Sequence of chain 1.L:
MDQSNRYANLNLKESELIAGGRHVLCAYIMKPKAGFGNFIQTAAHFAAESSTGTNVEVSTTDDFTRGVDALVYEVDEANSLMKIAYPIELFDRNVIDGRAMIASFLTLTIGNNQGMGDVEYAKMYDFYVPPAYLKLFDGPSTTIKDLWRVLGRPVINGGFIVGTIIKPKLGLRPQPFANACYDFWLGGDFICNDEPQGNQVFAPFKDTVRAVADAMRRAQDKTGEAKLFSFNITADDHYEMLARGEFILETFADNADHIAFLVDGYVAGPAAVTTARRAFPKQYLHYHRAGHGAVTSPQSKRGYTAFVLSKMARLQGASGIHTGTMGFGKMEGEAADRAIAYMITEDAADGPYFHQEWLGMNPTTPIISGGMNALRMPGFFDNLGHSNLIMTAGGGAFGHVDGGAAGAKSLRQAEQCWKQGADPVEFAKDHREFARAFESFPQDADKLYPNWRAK

Binding-site contacts:
Ligand atom O2 contacts residue LYS187 of chain 1.K at 3.3 Å (salt-bridge).
Ligand atom O5P contacts residue HIS342 of chain 1.K at 2.7 Å (h-bond).
Ligand atom O3P contacts residue LYS187 of chain 1.K at 3.2 Å.
Ligand atom O3 contacts residue HIS308 of chain 1.K at 2.7 Å (h-bond).
Ligand atom O1 contacts residue LYS187 of chain 1.K at 3.3 Å (salt-bridge).
Ligand atom O3P contacts residue GLY414 of chain 1.K at 3.5 Å.
Ligand atom O7 contacts residue ASP214 of chain 1.K at 3.1 Å (salt-bridge).
Ligand atom C1 contacts residue SER389 of chain 1.K at 3.4 Å.
Ligand atom C contacts residue MG1 of chain 1.RA at 2.8 Å.
Ligand atom O7 contacts residue GLU215 of chain 1.K at 3.3 Å (salt-bridge).
Ligand atom O6 contacts residue GLU69 of chain 1.L at 3.5 Å (salt-bridge).
Ligand atom O5 contacts residue MET351 of chain 1.K at 3.6 Å.
Ligand atom O7 contacts residue ASN132 of chain 1.L at 2.9 Å (h-bond).
Ligand atom C contacts residue LYS187 of chain 1.K at 3.4 Å.
Ligand atom O4P contacts residue ARG309 of chain 1.K at 3.0 Å (salt-bridge).
Ligand atom C3 contacts residue CO31 of chain 1.SA at 3.4 Å.
Ligand atom O2P contacts residue ALA413 of chain 1.K at 3.5 Å.
Ligand atom O7 contacts residue LYS189 of chain 1.K at 2.7 Å (salt-bridge).
Ligand atom O6 contacts residue LYS350 of chain 1.K at 2.7 Å (salt-bridge).
Ligand atom O3 contacts residue MG1 of chain 1.RA at 2.3 Å.
Ligand atom O3P contacts residue THR74 of chain 1.L at 2.8 Å (h-bond).
Ligand atom C contacts residue ASN132 of chain 1.L at 3.3 Å.
Ligand atom C2 contacts residue MG1 of chain 1.RA at 2.9 Å.
Ligand atom O1P contacts residue GLY391 of chain 1.K at 2.6 Å (h-bond).
Ligand atom O2 contacts residue CO31 of chain 1.SA at 3.1 Å (h-bond).
Ligand atom O4 contacts residue GLY390 of chain 1.K at 3.0 Å.
Ligand atom O3 contacts residue ASN132 of chain 1.L at 3.2 Å (h-bond).
Ligand atom C3 contacts residue MG1 of chain 1.RA at 3.1 Å.
Ligand atom O7 contacts residue LYS187 of chain 1.K at 3.2 Å (salt-bridge).
Ligand atom O6P contacts residue ARG309 of chain 1.K at 2.9 Å (salt-bridge).
Ligand atom O3 contacts residue GLU215 of chain 1.K at 3.1 Å (salt-bridge).
Ligand atom O4 contacts residue SER389 of chain 1.K at 3.1 Å.
Ligand atom O1P contacts residue LYS350 of chain 1.K at 2.8 Å (salt-bridge).
Ligand atom O5P contacts residue SER389 of chain 1.K at 3.1 Å (h-bond).
Ligand atom O2 contacts residue MG1 of chain 1.RA at 2.3 Å.
Ligand atom O2 contacts residue ILE185 of chain 1.K at 3.4 Å.
Ligand atom O7 contacts residue MG1 of chain 1.RA at 2.2 Å.
Ligand atom O3 contacts residue CO31 of chain 1.SA at 2.7 Å (h-bond).
Ligand atom O3P contacts residue GLY415 of chain 1.K at 2.7 Å (h-bond).
Ligand atom O2P contacts residue GLY414 of chain 1.K at 2.6 Å (h-bond).

Sequence of chain 1.K:
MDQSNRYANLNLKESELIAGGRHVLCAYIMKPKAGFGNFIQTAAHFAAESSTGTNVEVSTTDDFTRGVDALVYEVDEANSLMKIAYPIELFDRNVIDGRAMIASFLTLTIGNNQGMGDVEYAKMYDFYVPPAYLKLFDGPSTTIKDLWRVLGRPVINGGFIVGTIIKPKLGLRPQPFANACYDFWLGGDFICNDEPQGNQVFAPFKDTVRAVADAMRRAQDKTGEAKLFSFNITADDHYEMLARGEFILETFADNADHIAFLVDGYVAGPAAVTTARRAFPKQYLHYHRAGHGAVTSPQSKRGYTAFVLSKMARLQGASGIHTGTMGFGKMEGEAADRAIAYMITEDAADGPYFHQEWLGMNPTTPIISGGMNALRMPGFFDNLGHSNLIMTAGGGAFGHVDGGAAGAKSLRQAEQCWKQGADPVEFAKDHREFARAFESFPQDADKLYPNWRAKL

The small molecule below binds the protein below.
Small molecule (SMILES): O=C(O)[C@@](O)(COP(=O)(O)O)[C@H](O)[C@H](O)COP(=O)(O)O